Sequence of chain 2.A:
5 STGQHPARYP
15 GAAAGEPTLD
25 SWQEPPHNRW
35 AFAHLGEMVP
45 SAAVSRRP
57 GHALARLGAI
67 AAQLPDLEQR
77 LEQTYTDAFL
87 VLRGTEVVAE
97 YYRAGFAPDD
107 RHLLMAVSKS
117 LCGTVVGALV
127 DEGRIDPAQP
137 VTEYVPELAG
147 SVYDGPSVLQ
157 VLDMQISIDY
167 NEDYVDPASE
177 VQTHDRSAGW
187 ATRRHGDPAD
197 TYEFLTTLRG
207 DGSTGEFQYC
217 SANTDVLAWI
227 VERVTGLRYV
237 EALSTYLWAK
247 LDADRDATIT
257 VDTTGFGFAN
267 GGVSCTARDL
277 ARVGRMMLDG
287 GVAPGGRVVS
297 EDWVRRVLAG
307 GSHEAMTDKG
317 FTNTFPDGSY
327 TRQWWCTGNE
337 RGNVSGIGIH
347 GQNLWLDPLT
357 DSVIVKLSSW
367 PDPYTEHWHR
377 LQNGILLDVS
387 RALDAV

Binding-site contacts:
Ligand atom O contacts residue ILE345 of chain 2.A at 3.5 Å.
Ligand atom C5 contacts residue ILE345 of chain 2.A at 4.3 Å (hydrophobic).
Ligand atom C3 contacts residue ASN266 of chain 2.A at 4.3 Å.
Ligand atom O contacts residue LYS115 of chain 2.A at 4.3 Å.
Ligand atom C contacts residue ALA112 of chain 2.A at 3.0 Å (hydrophobic).
Ligand atom O contacts residue GOL1 of chain 2.F at 2.5 Å (h-bond).
Ligand atom C4 contacts residue ASN266 of chain 2.A at 3.2 Å.
Ligand atom C5 contacts residue TRP186 of chain 2.A at 3.6 Å (hydrophobic).
Ligand atom O contacts residue TYR215 of chain 2.A at 2.8 Å (h-bond).
Ligand atom C3 contacts residue ILE345 of chain 2.A at 4.1 Å (hydrophobic).
Ligand atom C5 contacts residue MET111 of chain 2.A at 4.3 Å (hydrophobic).
Ligand atom C3 contacts residue ALA112 of chain 2.A at 3.8 Å (hydrophobic).
Ligand atom C6 contacts residue ASN266 of chain 2.A at 4.0 Å.
Ligand atom C contacts residue ILE345 of chain 2.A at 3.5 Å (hydrophobic).
Ligand atom C2 contacts residue TYR215 of chain 2.A at 4.1 Å (hydrophobic).
Ligand atom OXT contacts residue MET111 of chain 2.A at 3.5 Å.
Ligand atom C contacts residue TYR215 of chain 2.A at 3.5 Å (hydrophobic).
Ligand atom N contacts residue ASP181 of chain 2.A at 2.7 Å (salt-bridge).
Ligand atom OXT contacts residue GLY344 of chain 2.A at 3.4 Å.
Ligand atom C6 contacts residue ASP181 of chain 2.A at 3.2 Å.
Ligand atom N contacts residue VAL177 of chain 2.A at 4.3 Å.
Ligand atom O contacts residue ALA112 of chain 2.A at 3.2 Å.
Ligand atom C contacts residue GOL1 of chain 2.F at 3.4 Å.
Ligand atom C3 contacts residue MET111 of chain 2.A at 4.0 Å (hydrophobic).
Ligand atom C4 contacts residue SER217 of chain 2.A at 4.2 Å.
Ligand atom C2 contacts residue ALA112 of chain 2.A at 3.9 Å (hydrophobic).
Ligand atom OXT contacts residue TYR215 of chain 2.A at 4.2 Å.
Ligand atom C4 contacts residue GLY267 of chain 2.A at 4.3 Å.
Ligand atom C contacts residue LYS115 of chain 2.A at 4.3 Å.
Ligand atom C2 contacts residue ILE345 of chain 2.A at 4.2 Å (hydrophobic).
Ligand atom C2 contacts residue SER217 of chain 2.A at 3.9 Å.
Ligand atom C contacts residue GLY344 of chain 2.A at 4.4 Å.
Ligand atom C6 contacts residue TRP186 of chain 2.A at 3.4 Å (hydrophobic).
Ligand atom C6 contacts residue PHE264 of chain 2.A at 3.6 Å (hydrophobic).
Ligand atom N contacts residue PHE264 of chain 2.A at 4.3 Å.
Ligand atom OXT contacts residue GOL1 of chain 2.F at 3.5 Å (h-bond).
Ligand atom C2 contacts residue LYS115 of chain 2.A at 4.0 Å.
Ligand atom OXT contacts residue ILE345 of chain 2.A at 2.8 Å (h-bond).
Ligand atom C5 contacts residue ASN266 of chain 2.A at 4.2 Å.
Ligand atom OXT contacts residue ALA112 of chain 2.A at 2.8 Å (h-bond).

The small molecule below binds the protein below.
Small molecule (SMILES): NCCCCCC(=O)O